Binding-site contacts:
Ligand atom C1 contacts residue SER239 of chain 1.C at 4.1 Å.
Ligand atom C2 contacts residue HIS340 of chain 1.C at 3.8 Å.
Ligand atom C1 contacts residue HIS340 of chain 1.C at 4.2 Å.
Ligand atom N1 contacts residue HIS319 of chain 1.C at 4.4 Å.
Ligand atom C3 contacts residue LEU338 of chain 1.C at 4.2 Å (hydrophobic).
Ligand atom O1 contacts residue ILE237 of chain 1.C at 4.3 Å.
Ligand atom O1 contacts residue SER239 of chain 1.C at 2.8 Å (h-bond).
Ligand atom O1 contacts residue HEM1 of chain 1.J at 3.0 Å (h-bond).
Ligand atom C2 contacts residue TYR339 of chain 1.C at 3.9 Å (hydrophobic).
Ligand atom C3 contacts residue MET49 of chain 1.C at 4.0 Å (hydrophobic).
Ligand atom C2 contacts residue SER239 of chain 1.C at 4.2 Å.
Ligand atom N1 contacts residue HIS340 of chain 1.C at 3.9 Å.
Ligand atom C1 contacts residue HEM1 of chain 1.J at 3.0 Å.
Ligand atom N1 contacts residue SER239 of chain 1.C at 3.5 Å (h-bond).
Ligand atom C3 contacts residue TYR339 of chain 1.C at 4.0 Å (hydrophobic).
Ligand atom C2 contacts residue HEM1 of chain 1.J at 4.3 Å.
Ligand atom N1 contacts residue HEM1 of chain 1.J at 2.2 Å.
Ligand atom O1 contacts residue HIS340 of chain 1.C at 2.9 Å (h-bond).

A small-molecule ligand and the protein it binds are described below.
Small molecule (SMILES): CC/C=N\O

Sequence of chain 1.C:
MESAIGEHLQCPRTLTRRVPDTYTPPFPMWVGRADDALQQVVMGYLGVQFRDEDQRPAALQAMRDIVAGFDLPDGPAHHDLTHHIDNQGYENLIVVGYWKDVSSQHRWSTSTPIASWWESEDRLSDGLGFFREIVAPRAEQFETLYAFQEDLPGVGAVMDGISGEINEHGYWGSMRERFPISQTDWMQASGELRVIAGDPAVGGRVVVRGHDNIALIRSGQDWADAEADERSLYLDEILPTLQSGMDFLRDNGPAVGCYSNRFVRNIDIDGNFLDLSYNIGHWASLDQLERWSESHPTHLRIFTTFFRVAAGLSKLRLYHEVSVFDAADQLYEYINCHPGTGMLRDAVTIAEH